The protein below binds the small molecule below.
Small molecule (SMILES): C[N+](C)(C)CCCCCCCCCC[N+](C)(C)C

Sequence of chain 1.A:
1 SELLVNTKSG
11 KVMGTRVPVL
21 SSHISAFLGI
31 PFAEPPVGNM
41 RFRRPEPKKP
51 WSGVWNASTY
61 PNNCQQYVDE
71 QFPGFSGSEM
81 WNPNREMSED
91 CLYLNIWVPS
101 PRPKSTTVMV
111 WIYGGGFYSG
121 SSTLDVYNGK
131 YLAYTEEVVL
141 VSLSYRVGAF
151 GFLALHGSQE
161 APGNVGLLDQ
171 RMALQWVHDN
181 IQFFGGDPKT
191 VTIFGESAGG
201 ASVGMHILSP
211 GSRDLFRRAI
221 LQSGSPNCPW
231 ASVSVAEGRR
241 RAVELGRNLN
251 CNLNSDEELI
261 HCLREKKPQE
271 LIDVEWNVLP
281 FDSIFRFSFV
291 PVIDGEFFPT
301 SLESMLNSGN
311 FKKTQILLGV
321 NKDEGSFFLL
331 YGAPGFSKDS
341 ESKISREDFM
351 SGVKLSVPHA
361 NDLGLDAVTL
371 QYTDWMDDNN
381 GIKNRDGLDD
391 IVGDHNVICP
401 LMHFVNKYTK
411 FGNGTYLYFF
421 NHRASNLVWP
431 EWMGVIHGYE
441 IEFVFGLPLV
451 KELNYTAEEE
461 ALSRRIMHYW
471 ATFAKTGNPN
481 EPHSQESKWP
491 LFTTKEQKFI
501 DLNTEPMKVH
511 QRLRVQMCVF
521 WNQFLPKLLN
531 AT

Binding-site contacts:
Ligand atom C9 contacts residue TYR118 of chain 1.A at 3.8 Å (hydrophobic).
Ligand atom C8 contacts residue PHE327 of chain 1.A at 4.0 Å (hydrophobic).
Ligand atom C17 contacts residue TYR67 of chain 1.A at 3.4 Å (hydrophobic).
Ligand atom C14 contacts residue GLY438 of chain 1.A at 3.6 Å.
Ligand atom C14 contacts residue TRP81 of chain 1.A at 4.0 Å (hydrophobic).
Ligand atom C14 contacts residue HIS437 of chain 1.A at 3.8 Å.
Ligand atom C7 contacts residue PHE327 of chain 1.A at 3.9 Å (hydrophobic).
Ligand atom C3 contacts residue PHE327 of chain 1.A at 3.8 Å (hydrophobic).
Ligand atom N12 contacts residue TRP276 of chain 1.A at 4.4 Å.
Ligand atom C15 contacts residue GLY114 of chain 1.A at 4.3 Å.
Ligand atom C16 contacts residue TRP276 of chain 1.A at 3.2 Å (hydrophobic).
Ligand atom C14 contacts residue GLU196 of chain 1.A at 3.6 Å.
Ligand atom C6 contacts residue TYR118 of chain 1.A at 3.9 Å (hydrophobic).
Ligand atom C15 contacts residue SER197 of chain 1.A at 4.1 Å.
Ligand atom C10 contacts residue TYR118 of chain 1.A at 3.6 Å (hydrophobic).
Ligand atom C15 contacts residue GLY115 of chain 1.A at 3.7 Å.
Ligand atom N12 contacts residue TYR118 of chain 1.A at 3.9 Å.
Ligand atom C17 contacts residue TRP276 of chain 1.A at 4.3 Å (hydrophobic).
Ligand atom C4 contacts residue TRP81 of chain 1.A at 3.9 Å (hydrophobic).
Ligand atom C7 contacts residue PHE328 of chain 1.A at 4.5 Å (hydrophobic).
Ligand atom C17 contacts residue TYR118 of chain 1.A at 3.8 Å (hydrophobic).
Ligand atom C5 contacts residue TRP81 of chain 1.A at 4.3 Å (hydrophobic).
Ligand atom C15 contacts residue GLU196 of chain 1.A at 3.4 Å.
Ligand atom C10 contacts residue TYR331 of chain 1.A at 4.2 Å (hydrophobic).
Ligand atom C13 contacts residue TRP81 of chain 1.A at 3.2 Å (hydrophobic).
Ligand atom N1 contacts residue TRP81 of chain 1.A at 4.1 Å.
Ligand atom N1 contacts residue GLU196 of chain 1.A at 4.4 Å.
Ligand atom C8 contacts residue PHE328 of chain 1.A at 4.4 Å (hydrophobic).
Ligand atom C8 contacts residue TYR331 of chain 1.A at 3.7 Å (hydrophobic).
Ligand atom C5 contacts residue PHE327 of chain 1.A at 3.8 Å (hydrophobic).
Ligand atom C7 contacts residue TYR118 of chain 1.A at 4.4 Å (hydrophobic).
Ligand atom C2 contacts residue HIS437 of chain 1.A at 4.0 Å.
Ligand atom C9 contacts residue PHE328 of chain 1.A at 3.7 Å (hydrophobic).
Ligand atom C11 contacts residue TYR118 of chain 1.A at 3.9 Å (hydrophobic).
Ligand atom C3 contacts residue HIS437 of chain 1.A at 4.5 Å.
Ligand atom C4 contacts residue PHE327 of chain 1.A at 4.3 Å (hydrophobic).
Ligand atom C9 contacts residue TYR331 of chain 1.A at 4.5 Å (hydrophobic).